Sequence of chain 1.A:
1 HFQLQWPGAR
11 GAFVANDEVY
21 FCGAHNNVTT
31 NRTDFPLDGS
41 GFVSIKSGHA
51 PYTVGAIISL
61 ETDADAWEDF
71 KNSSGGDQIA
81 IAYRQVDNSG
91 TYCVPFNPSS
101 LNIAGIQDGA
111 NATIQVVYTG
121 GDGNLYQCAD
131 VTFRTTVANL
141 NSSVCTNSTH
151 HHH

A small-molecule ligand and the protein it binds are described below.
Small molecule (SMILES): CC(=O)N[C@@H]1[C@@H](O)[C@H](O)[C@@H](CO)O[C@H]1O

Binding-site contacts:
Ligand atom C5 contacts residue ARG32 of chain 1.A at 4.3 Å.
Ligand atom O6 contacts residue THR29 of chain 1.A at 4.4 Å.
Ligand atom O5 contacts residue ARG32 of chain 1.A at 3.2 Å (salt-bridge).
Ligand atom C3 contacts residue ASN111 of chain 1.A at 3.8 Å.
Ligand atom N2 contacts residue ASN111 of chain 1.A at 2.9 Å (h-bond).
Ligand atom C1 contacts residue ARG32 of chain 1.A at 3.9 Å.
Ligand atom O5 contacts residue ASN111 of chain 1.A at 2.4 Å (h-bond).
Ligand atom O6 contacts residue ARG32 of chain 1.A at 4.4 Å.
Ligand atom O7 contacts residue ASN111 of chain 1.A at 3.6 Å.
Ligand atom O7 contacts residue THR62 of chain 1.A at 3.3 Å (h-bond).
Ligand atom C8 contacts residue ASN111 of chain 1.A at 4.5 Å.
Ligand atom C1 contacts residue ASN111 of chain 1.A at 1.4 Å.
Ligand atom O5 contacts residue THR62 of chain 1.A at 4.3 Å.
Ligand atom N2 contacts residue THR62 of chain 1.A at 4.3 Å.
Ligand atom C2 contacts residue ASN111 of chain 1.A at 2.5 Å.
Ligand atom C7 contacts residue ASN111 of chain 1.A at 3.4 Å.
Ligand atom C7 contacts residue THR62 of chain 1.A at 4.0 Å.
Ligand atom C6 contacts residue THR30 of chain 1.A at 3.4 Å.
Ligand atom O6 contacts residue THR30 of chain 1.A at 3.3 Å.
Ligand atom C2 contacts residue THR62 of chain 1.A at 3.9 Å.
Ligand atom C5 contacts residue ASN111 of chain 1.A at 3.7 Å.
Ligand atom C1 contacts residue THR62 of chain 1.A at 3.8 Å.
Ligand atom C4 contacts residue ASN111 of chain 1.A at 4.2 Å.
Ligand atom C6 contacts residue ARG32 of chain 1.A at 4.2 Å.